Sequence of chain 1.E:
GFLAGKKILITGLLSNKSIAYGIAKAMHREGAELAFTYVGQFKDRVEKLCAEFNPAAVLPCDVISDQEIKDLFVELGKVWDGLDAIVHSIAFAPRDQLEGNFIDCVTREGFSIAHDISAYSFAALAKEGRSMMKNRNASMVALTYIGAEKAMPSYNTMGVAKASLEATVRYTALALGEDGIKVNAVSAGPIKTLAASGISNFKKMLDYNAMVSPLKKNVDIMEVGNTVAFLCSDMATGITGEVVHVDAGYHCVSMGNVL

Binding-site contacts:
Ligand atom C8 contacts residue ALA216 of chain 1.E at 3.9 Å (hydrophobic).
Ligand atom C16 contacts residue PHE223 of chain 1.E at 3.8 Å (hydrophobic).
Ligand atom C14 contacts residue NAD1 of chain 1.Y at 3.2 Å.
Ligand atom C19 contacts residue MET226 of chain 1.E at 3.5 Å (hydrophobic).
Ligand atom C6 contacts residue LEU119 of chain 1.E at 3.6 Å (hydrophobic).
Ligand atom C14 contacts residue TYR176 of chain 1.E at 3.5 Å (hydrophobic).
Ligand atom C5 contacts residue ALA114 of chain 1.E at 3.7 Å (hydrophobic).
Ligand atom O21 contacts residue TYR176 of chain 1.E at 3.5 Å.
Ligand atom C20 contacts residue PRO174 of chain 1.E at 3.3 Å (hydrophobic).
Ligand atom C3 contacts residue PHE113 of chain 1.E at 3.6 Å (hydrophobic).
Ligand atom C22 contacts residue TYR176 of chain 1.E at 3.3 Å (hydrophobic).
Ligand atom C7 contacts residue ALA216 of chain 1.E at 3.6 Å (hydrophobic).
Ligand atom C13 contacts residue NAD1 of chain 1.Y at 3.6 Å.
Ligand atom C9 contacts residue ALA216 of chain 1.E at 3.3 Å (hydrophobic).
Ligand atom C3 contacts residue ALA112 of chain 1.E at 3.6 Å (hydrophobic).
Ligand atom C19 contacts residue TYR176 of chain 1.E at 3.6 Å (hydrophobic).
Ligand atom N12 contacts residue TYR176 of chain 1.E at 3.6 Å.
Ligand atom C20 contacts residue TYR176 of chain 1.E at 3.4 Å (hydrophobic).
Ligand atom N15 contacts residue TYR176 of chain 1.E at 2.8 Å (h-bond).
Ligand atom C1 contacts residue PHE223 of chain 1.E at 3.6 Å (hydrophobic).
Ligand atom O18 contacts residue MET226 of chain 1.E at 3.3 Å (h-bond).
Ligand atom C3 contacts residue MET179 of chain 1.E at 3.9 Å (hydrophobic).
Ligand atom C13 contacts residue TYR176 of chain 1.E at 3.5 Å (hydrophobic).
Ligand atom C10 contacts residue MET179 of chain 1.E at 3.8 Å (hydrophobic).
Ligand atom C20 contacts residue MET226 of chain 1.E at 3.5 Å (hydrophobic).
Ligand atom C1 contacts residue NAD1 of chain 1.Y at 3.5 Å.
Ligand atom C10 contacts residue NAD1 of chain 1.Y at 3.3 Å.
Ligand atom C5 contacts residue ALA112 of chain 1.E at 3.8 Å (hydrophobic).
Ligand atom C17 contacts residue TYR176 of chain 1.E at 3.5 Å (hydrophobic).
Ligand atom C16 contacts residue TYR166 of chain 1.E at 3.9 Å (hydrophobic).
Ligand atom C6 contacts residue ALA114 of chain 1.E at 3.9 Å (hydrophobic).
Ligand atom C11 contacts residue TYR176 of chain 1.E at 3.8 Å (hydrophobic).
Ligand atom C7 contacts residue LEU119 of chain 1.E at 3.3 Å (hydrophobic).
Ligand atom N15 contacts residue NAD1 of chain 1.Y at 2.6 Å (h-bond).
Ligand atom C10 contacts residue ALA112 of chain 1.E at 3.7 Å (hydrophobic).
Ligand atom C20 contacts residue SER175 of chain 1.E at 3.5 Å.
Ligand atom C23 contacts residue TYR166 of chain 1.E at 3.2 Å (hydrophobic).
Ligand atom C5 contacts residue PHE113 of chain 1.E at 3.5 Å (hydrophobic).
Ligand atom C2 contacts residue TYR176 of chain 1.E at 3.9 Å (hydrophobic).
Ligand atom C2 contacts residue PHE223 of chain 1.E at 3.6 Å (hydrophobic).

A protein and the small-molecule ligand that binds it are described below.
Small molecule (SMILES): c1cc2c(cc1Cn1cnc3cc4c(cc31)CCCC4)OCO2